A protein and the small-molecule ligand that binds it are described below.
Small molecule (SMILES): CC(=O)N[C@@H]1[C@@H](O)[C@H](O)[C@@H](CO)O[C@H]1O

Binding-site contacts:
Ligand atom C2 contacts residue HIS334 of chain 1.G at 3.9 Å.
Ligand atom O7 contacts residue ASN336 of chain 1.G at 3.3 Å (h-bond).
Ligand atom C8 contacts residue HIS334 of chain 1.G at 3.9 Å.
Ligand atom C8 contacts residue ASN336 of chain 1.G at 4.2 Å.
Ligand atom C7 contacts residue ASN336 of chain 1.G at 3.2 Å.
Ligand atom C3 contacts residue HIS334 of chain 1.G at 3.8 Å.
Ligand atom C7 contacts residue HIS334 of chain 1.G at 3.9 Å.
Ligand atom O7 contacts residue ARG447 of chain 1.G at 4.3 Å.
Ligand atom C8 contacts residue ARG447 of chain 1.G at 4.2 Å.
Ligand atom O5 contacts residue THR418 of chain 1.G at 4.3 Å.
Ligand atom C4 contacts residue ASN336 of chain 1.G at 4.2 Å.
Ligand atom C1 contacts residue THR418 of chain 1.G at 4.3 Å.
Ligand atom C5 contacts residue ASN336 of chain 1.G at 3.7 Å.
Ligand atom C8 contacts residue ASN300 of chain 1.G at 3.3 Å.
Ligand atom C1 contacts residue ASN336 of chain 1.G at 1.5 Å.
Ligand atom C3 contacts residue ASN336 of chain 1.G at 3.7 Å.
Ligand atom C7 contacts residue ASN300 of chain 1.G at 4.3 Å.
Ligand atom C1 contacts residue HIS334 of chain 1.G at 4.3 Å.
Ligand atom O5 contacts residue ASN336 of chain 1.G at 2.4 Å (h-bond).
Ligand atom C8 contacts residue THR302 of chain 1.G at 3.7 Å.
Ligand atom C2 contacts residue ASN336 of chain 1.G at 2.4 Å.
Ligand atom N2 contacts residue HIS334 of chain 1.G at 3.0 Å (h-bond).
Ligand atom C8 contacts residue CYS301 of chain 1.G at 4.4 Å (hydrophobic).
Ligand atom N2 contacts residue ASN336 of chain 1.G at 2.8 Å (h-bond).
Ligand atom O3 contacts residue HIS334 of chain 1.G at 4.2 Å.
Ligand atom O7 contacts residue ASN300 of chain 1.G at 4.5 Å.

Sequence of chain 1.G:
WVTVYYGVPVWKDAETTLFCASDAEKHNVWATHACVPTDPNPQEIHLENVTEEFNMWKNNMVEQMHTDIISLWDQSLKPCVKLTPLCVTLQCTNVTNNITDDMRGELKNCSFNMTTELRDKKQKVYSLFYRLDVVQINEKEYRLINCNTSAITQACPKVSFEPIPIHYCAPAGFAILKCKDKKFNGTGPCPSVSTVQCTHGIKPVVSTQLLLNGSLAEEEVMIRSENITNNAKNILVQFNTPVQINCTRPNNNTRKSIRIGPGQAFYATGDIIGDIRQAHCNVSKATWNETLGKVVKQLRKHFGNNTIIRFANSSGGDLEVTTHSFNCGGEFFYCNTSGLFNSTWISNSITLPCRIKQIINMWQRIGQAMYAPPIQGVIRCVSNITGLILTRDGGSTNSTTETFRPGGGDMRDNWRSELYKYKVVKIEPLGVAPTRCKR